Sequence of chain 2.A:
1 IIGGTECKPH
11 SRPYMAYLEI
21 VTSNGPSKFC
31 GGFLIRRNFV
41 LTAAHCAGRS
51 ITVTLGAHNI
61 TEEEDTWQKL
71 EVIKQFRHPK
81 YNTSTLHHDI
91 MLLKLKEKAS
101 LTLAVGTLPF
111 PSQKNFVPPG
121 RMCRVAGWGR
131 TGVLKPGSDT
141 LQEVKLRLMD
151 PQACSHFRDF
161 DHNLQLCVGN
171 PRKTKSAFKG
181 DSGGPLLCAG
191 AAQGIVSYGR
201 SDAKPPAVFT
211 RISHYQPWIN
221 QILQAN

Binding-site contacts:
Ligand atom C13 contacts residue ARG200 of chain 2.A at 3.4 Å.
Ligand atom C6 contacts residue SER197 of chain 2.A at 3.7 Å.
Ligand atom C16 contacts residue TYR198 of chain 2.A at 3.7 Å (hydrophobic).
Ligand atom O1 contacts residue LYS179 of chain 2.A at 3.4 Å.
Ligand atom O5 contacts residue LYS179 of chain 2.A at 3.7 Å.
Ligand atom C4B contacts residue GLY199 of chain 2.A at 3.6 Å.
Ligand atom C18 contacts residue SER182 of chain 2.A at 3.6 Å.
Ligand atom O4 contacts residue LYS179 of chain 2.A at 3.0 Å (salt-bridge).
Ligand atom C5 contacts residue HIS45 of chain 2.A at 3.2 Å.
Ligand atom O1 contacts residue SER182 of chain 2.A at 2.5 Å (h-bond).
Ligand atom C24 contacts residue GLY199 of chain 2.A at 3.5 Å.
Ligand atom O1 contacts residue GLY180 of chain 2.A at 2.7 Å (h-bond).
Ligand atom C7 contacts residue HIS45 of chain 2.A at 3.6 Å.
Ligand atom O3 contacts residue SER182 of chain 2.A at 3.3 Å (h-bond).
Ligand atom C14 contacts residue GLY199 of chain 2.A at 3.5 Å.
Ligand atom C13 contacts residue PHE178 of chain 2.A at 3.7 Å (hydrophobic).
Ligand atom C16 contacts residue ALA177 of chain 2.A at 3.7 Å (hydrophobic).
Ligand atom C2 contacts residue LYS28 of chain 2.A at 3.6 Å.
Ligand atom C3 contacts residue LYS28 of chain 2.A at 3.2 Å.
Ligand atom C15 contacts residue GLY199 of chain 2.A at 3.7 Å.
Ligand atom C25 contacts residue GLY199 of chain 2.A at 3.4 Å.
Ligand atom C4A contacts residue HIS45 of chain 2.A at 3.5 Å.
Ligand atom C17 contacts residue TYR198 of chain 2.A at 3.6 Å (hydrophobic).
Ligand atom O2 contacts residue LYS28 of chain 2.A at 3.4 Å (salt-bridge).
Ligand atom C6 contacts residue HIS45 of chain 2.A at 3.2 Å.
Ligand atom O3 contacts residue HIS45 of chain 2.A at 3.0 Å (h-bond).
Ligand atom C10 contacts residue LYS179 of chain 2.A at 3.6 Å.
Ligand atom C14 contacts residue PHE178 of chain 2.A at 3.6 Å (hydrophobic).
Ligand atom C3 contacts residue LYS179 of chain 2.A at 3.6 Å.
Ligand atom C15 contacts residue PHE178 of chain 2.A at 3.7 Å (hydrophobic).
Ligand atom C14 contacts residue ARG200 of chain 2.A at 3.6 Å.
Ligand atom P1 contacts residue LYS28 of chain 2.A at 3.7 Å.
Ligand atom C5 contacts residue SER197 of chain 2.A at 3.6 Å.
Ligand atom O2 contacts residue LYS179 of chain 2.A at 2.8 Å (salt-bridge).
Ligand atom C15 contacts residue ALA177 of chain 2.A at 3.2 Å (hydrophobic).
Ligand atom P1 contacts residue SER182 of chain 2.A at 3.2 Å.
Ligand atom C20 contacts residue SER201 of chain 2.A at 3.6 Å.
Ligand atom C9 contacts residue SER182 of chain 2.A at 3.7 Å.
Ligand atom C15 contacts residue ALA207 of chain 2.A at 3.6 Å (hydrophobic).
Ligand atom O3 contacts residue LYS28 of chain 2.A at 2.6 Å (salt-bridge).

This protein binds this small molecule.
Small molecule (SMILES): CN(C(=O)c1cc2ccccc2cc1C(=O)[C@@H](c1cccc2ccccc12)P(=O)(O)O)C1CCN(C(=O)c2ccc3ccccc3c2)CC1